The protein below binds the small molecule below.
Small molecule (SMILES): O=c1ccc2ccccc2o1

Sequence of chain 1.A:
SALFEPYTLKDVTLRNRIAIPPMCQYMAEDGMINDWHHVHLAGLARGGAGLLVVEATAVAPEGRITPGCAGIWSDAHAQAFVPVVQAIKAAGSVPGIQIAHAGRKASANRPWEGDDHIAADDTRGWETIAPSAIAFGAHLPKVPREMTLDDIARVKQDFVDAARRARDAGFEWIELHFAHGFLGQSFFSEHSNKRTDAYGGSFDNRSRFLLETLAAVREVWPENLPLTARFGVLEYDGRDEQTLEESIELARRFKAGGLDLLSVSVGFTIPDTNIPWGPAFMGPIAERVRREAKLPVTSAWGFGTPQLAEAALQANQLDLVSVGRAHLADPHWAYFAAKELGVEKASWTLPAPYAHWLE

Binding-site contacts:
Ligand atom C6 contacts residue TYR29 of chain 2.A at 4.5 Å (hydrophobic).
Ligand atom C2 contacts residue CYS27 of chain 2.A at 4.1 Å (hydrophobic).
Ligand atom C4 contacts residue FMN1 of chain 2.B at 3.2 Å.
Ligand atom C4 contacts residue TYR29 of chain 2.A at 3.9 Å (hydrophobic).
Ligand atom C3 contacts residue CYS27 of chain 2.A at 3.9 Å (hydrophobic).
Ligand atom C5 contacts residue TYR29 of chain 2.A at 3.3 Å (hydrophobic).
Ligand atom C5 contacts residue FMN1 of chain 2.B at 3.3 Å.
Ligand atom C7 contacts residue FMN1 of chain 2.B at 3.6 Å.
Ligand atom O2 contacts residue FMN1 of chain 2.B at 3.2 Å.
Ligand atom C1 contacts residue FMN1 of chain 2.B at 3.2 Å.
Ligand atom O1 contacts residue HIS180 of chain 2.A at 2.9 Å (h-bond).
Ligand atom C6 contacts residue TRP360 of chain 1.A at 3.6 Å (hydrophobic).
Ligand atom C1 contacts residue PHE185 of chain 2.A at 3.7 Å (hydrophobic).
Ligand atom C5 contacts residue TRP360 of chain 1.A at 4.0 Å (hydrophobic).
Ligand atom C1 contacts residue HIS180 of chain 2.A at 4.1 Å.
Ligand atom C2 contacts residue ILE68 of chain 2.A at 3.6 Å (hydrophobic).
Ligand atom C8 contacts residue FMN1 of chain 2.B at 3.4 Å.
Ligand atom C2 contacts residue FMN1 of chain 2.B at 3.2 Å.
Ligand atom C3 contacts residue ILE68 of chain 2.A at 4.0 Å (hydrophobic).
Ligand atom O2 contacts residue HIS183 of chain 2.A at 3.4 Å (h-bond).
Ligand atom O1 contacts residue HIS183 of chain 2.A at 2.8 Å (h-bond).
Ligand atom C9 contacts residue FMN1 of chain 2.B at 3.3 Å.
Ligand atom C6 contacts residue FMN1 of chain 2.B at 3.6 Å.
Ligand atom C1 contacts residue HIS183 of chain 2.A at 3.6 Å.
Ligand atom C3 contacts residue TYR29 of chain 2.A at 3.5 Å (hydrophobic).
Ligand atom O1 contacts residue FMN1 of chain 2.B at 3.1 Å.
Ligand atom O1 contacts residue PHE185 of chain 2.A at 3.2 Å.
Ligand atom C3 contacts residue FMN1 of chain 2.B at 3.1 Å.
Ligand atom C2 contacts residue PHE185 of chain 2.A at 4.0 Å (hydrophobic).

Sequence of chain 2.A:
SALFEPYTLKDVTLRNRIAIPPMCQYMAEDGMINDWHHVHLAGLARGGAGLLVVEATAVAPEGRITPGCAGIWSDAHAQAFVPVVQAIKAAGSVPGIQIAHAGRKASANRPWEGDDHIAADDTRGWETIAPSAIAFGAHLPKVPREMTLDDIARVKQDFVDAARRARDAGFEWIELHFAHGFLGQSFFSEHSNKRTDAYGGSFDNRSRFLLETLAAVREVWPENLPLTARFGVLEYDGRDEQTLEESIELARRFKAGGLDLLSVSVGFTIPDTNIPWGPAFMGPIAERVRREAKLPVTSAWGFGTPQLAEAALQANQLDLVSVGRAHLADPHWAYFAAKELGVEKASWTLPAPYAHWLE